Sequence of chain 1.C:
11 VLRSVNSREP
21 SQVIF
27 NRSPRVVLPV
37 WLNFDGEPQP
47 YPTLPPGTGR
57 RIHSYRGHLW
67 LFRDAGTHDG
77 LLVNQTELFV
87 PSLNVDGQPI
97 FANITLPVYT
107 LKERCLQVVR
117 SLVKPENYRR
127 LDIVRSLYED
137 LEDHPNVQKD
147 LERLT

Binding-site contacts:
Ligand atom NBB contacts residue TYR61 of chain 1.C at 3.7 Å.
Ligand atom O contacts residue HIS64 of chain 1.C at 3.3 Å.
Ligand atom CAX contacts residue TYR47 of chain 1.C at 3.4 Å (hydrophobic).
Ligand atom CBK contacts residue TYR47 of chain 1.C at 3.6 Å (hydrophobic).
Ligand atom CAQ contacts residue TYR47 of chain 1.C at 3.7 Å (hydrophobic).
Ligand atom C contacts residue TYR61 of chain 1.C at 3.5 Å (hydrophobic).
Ligand atom CD2 contacts residue ARG18 of chain 1.C at 3.4 Å.
Ligand atom CBH contacts residue TYR47 of chain 1.C at 3.8 Å (hydrophobic).
Ligand atom CAT contacts residue PRO48 of chain 1.C at 3.1 Å (hydrophobic).
Ligand atom OAG contacts residue TYR47 of chain 1.C at 2.6 Å (h-bond).
Ligand atom CAW contacts residue HIS59 of chain 1.C at 3.5 Å.
Ligand atom CAX contacts residue TRP37 of chain 1.C at 3.5 Å (hydrophobic).
Ligand atom CAS contacts residue TYR47 of chain 1.C at 3.6 Å (hydrophobic).
Ligand atom CAC contacts residue TYR47 of chain 1.C at 3.6 Å (hydrophobic).
Ligand atom CBE contacts residue TYR47 of chain 1.C at 3.5 Å (hydrophobic).
Ligand atom CAW contacts residue TRP66 of chain 1.C at 3.4 Å (hydrophobic).
Ligand atom CBL contacts residue ILE58 of chain 1.C at 3.7 Å (hydrophobic).
Ligand atom CBE contacts residue HIS59 of chain 1.C at 3.5 Å.
Ligand atom CE2 contacts residue ARG18 of chain 1.C at 3.3 Å.
Ligand atom CAW contacts residue TYR47 of chain 1.C at 3.6 Å (hydrophobic).
Ligand atom CAQ contacts residue HIS59 of chain 1.C at 3.7 Å.
Ligand atom O contacts residue PHE40 of chain 1.C at 3.5 Å.
Ligand atom OAJ contacts residue SER60 of chain 1.C at 2.8 Å (h-bond).
Ligand atom NBQ contacts residue TYR47 of chain 1.C at 3.7 Å.
Ligand atom CA contacts residue TYR61 of chain 1.C at 3.7 Å (hydrophobic).
Ligand atom NAZ contacts residue HIS59 of chain 1.C at 2.9 Å (h-bond).
Ligand atom OAJ contacts residue HIS64 of chain 1.C at 2.5 Å (h-bond).
Ligand atom CG contacts residue ARG18 of chain 1.C at 3.7 Å.
Ligand atom CBM contacts residue TRP66 of chain 1.C at 3.5 Å (hydrophobic).
Ligand atom CBG contacts residue TYR61 of chain 1.C at 3.8 Å (hydrophobic).
Ligand atom O contacts residue TYR61 of chain 1.C at 3.7 Å.
Ligand atom CBM contacts residue SER60 of chain 1.C at 3.8 Å.
Ligand atom OAI contacts residue TYR61 of chain 1.C at 3.5 Å.
Ligand atom CBO contacts residue HIS59 of chain 1.C at 3.3 Å.
Ligand atom CBM contacts residue HIS64 of chain 1.C at 3.5 Å.
Ligand atom NAY contacts residue PRO48 of chain 1.C at 3.7 Å.
Ligand atom OAJ contacts residue TYR61 of chain 1.C at 3.8 Å.
Ligand atom CD1 contacts residue TYR61 of chain 1.C at 3.6 Å (hydrophobic).
Ligand atom SBC contacts residue TYR47 of chain 1.C at 3.7 Å.
Ligand atom CAS contacts residue ILE58 of chain 1.C at 3.5 Å (hydrophobic).

A small-molecule ligand and the protein it binds are described below.
Small molecule (SMILES): CC(=O)N[C@@H](Cc1ccccc1)C(=O)N[C@H](C(=O)N1C[C@H](O)C[C@H]1C(=O)NCc1ccc(-c2scnc2C)cc1)C(C)(C)C